Binding-site contacts:
Ligand atom C12 contacts residue PHE18 of chain 1.D at 4.0 Å (hydrophobic).
Ligand atom C12 contacts residue GLN225 of chain 1.B at 3.9 Å.
Ligand atom O1 contacts residue ARG28 of chain 1.C at 3.0 Å (salt-bridge).
Ligand atom O4 contacts residue GLN225 of chain 1.B at 3.4 Å (h-bond).
Ligand atom C12 contacts residue TRP86 of chain 1.C at 3.7 Å (hydrophobic).
Ligand atom C6 contacts residue LYS228 of chain 1.B at 3.7 Å.
Ligand atom C1 contacts residue THR205 of chain 1.B at 3.5 Å.
Ligand atom C6 contacts residue CYS204 of chain 1.B at 3.9 Å (hydrophobic).
Ligand atom C1 contacts residue PHE18 of chain 1.D at 3.7 Å (hydrophobic).
Ligand atom C11 contacts residue GLN225 of chain 1.B at 2.8 Å.
Ligand atom O1 contacts residue GLU29 of chain 1.C at 2.6 Å (salt-bridge).
Ligand atom C1 contacts residue GLU29 of chain 1.C at 3.9 Å.
Ligand atom C9 contacts residue THR205 of chain 1.B at 3.9 Å.
Ligand atom C2 contacts residue PHE18 of chain 1.D at 3.8 Å (hydrophobic).
Ligand atom C9 contacts residue GLU29 of chain 1.C at 3.7 Å.
Ligand atom C6 contacts residue TRP15 of chain 1.D at 3.8 Å (hydrophobic).
Ligand atom C1 contacts residue ARG28 of chain 1.C at 3.7 Å.
Ligand atom C5 contacts residue PHE18 of chain 1.D at 3.7 Å (hydrophobic).
Ligand atom N1 contacts residue LYS228 of chain 1.B at 3.7 Å.
Ligand atom C8 contacts residue HIS81 of chain 1.D at 3.9 Å.
Ligand atom O4 contacts residue LYS228 of chain 1.B at 3.1 Å (salt-bridge).
Ligand atom N1 contacts residue PHE18 of chain 1.D at 3.6 Å.
Ligand atom C7 contacts residue HIS81 of chain 1.D at 3.5 Å.
Ligand atom C10 contacts residue THR205 of chain 1.B at 3.7 Å.
Ligand atom C3 contacts residue PHE18 of chain 1.D at 3.9 Å (hydrophobic).
Ligand atom O4 contacts residue PHE18 of chain 1.D at 4.0 Å.
Ligand atom C10 contacts residue PHE18 of chain 1.D at 3.8 Å (hydrophobic).
Ligand atom C2 contacts residue ARG28 of chain 1.C at 3.9 Å.
Ligand atom C3 contacts residue PHE206 of chain 1.B at 3.8 Å (hydrophobic).
Ligand atom C11 contacts residue PHE206 of chain 1.B at 3.5 Å (hydrophobic).
Ligand atom O1 contacts residue ARG82 of chain 1.D at 3.9 Å.
Ligand atom O4 contacts residue TRP15 of chain 1.D at 2.6 Å (h-bond).
Ligand atom N1 contacts residue TRP15 of chain 1.D at 3.6 Å (h-bond).
Ligand atom C2 contacts residue PHE206 of chain 1.B at 3.9 Å (hydrophobic).
Ligand atom C13 contacts residue GLN225 of chain 1.B at 3.8 Å.
Ligand atom C3 contacts residue GLN225 of chain 1.B at 3.8 Å.
Ligand atom C15 contacts residue TRP15 of chain 1.D at 4.0 Å (hydrophobic).
Ligand atom C5 contacts residue LYS228 of chain 1.B at 4.0 Å.
Ligand atom O1 contacts residue THR205 of chain 1.B at 3.6 Å (h-bond).
Ligand atom C8 contacts residue HIS85 of chain 1.D at 4.0 Å.

Sequence of chain 1.C:
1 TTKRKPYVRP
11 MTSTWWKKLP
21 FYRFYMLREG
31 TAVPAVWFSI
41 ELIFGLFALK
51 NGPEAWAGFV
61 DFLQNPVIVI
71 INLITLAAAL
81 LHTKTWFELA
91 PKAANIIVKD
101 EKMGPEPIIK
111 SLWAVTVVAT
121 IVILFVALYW

Sequence of chain 1.B:
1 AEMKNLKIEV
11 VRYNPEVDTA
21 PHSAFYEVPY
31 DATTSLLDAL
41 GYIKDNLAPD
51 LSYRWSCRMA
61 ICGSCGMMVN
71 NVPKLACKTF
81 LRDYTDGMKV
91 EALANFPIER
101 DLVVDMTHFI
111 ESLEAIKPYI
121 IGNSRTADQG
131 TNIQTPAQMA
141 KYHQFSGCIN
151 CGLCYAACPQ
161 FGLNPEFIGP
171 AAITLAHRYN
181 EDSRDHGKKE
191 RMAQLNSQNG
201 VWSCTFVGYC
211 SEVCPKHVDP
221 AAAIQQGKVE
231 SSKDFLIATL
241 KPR

Sequence of chain 1.D:
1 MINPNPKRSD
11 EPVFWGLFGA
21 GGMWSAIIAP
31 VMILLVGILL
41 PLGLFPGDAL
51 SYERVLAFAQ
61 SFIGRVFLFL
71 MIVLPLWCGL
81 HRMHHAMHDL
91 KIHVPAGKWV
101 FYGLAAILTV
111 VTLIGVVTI

A protein and the small-molecule ligand that binds it are described below.
Small molecule (SMILES): CCCCCCCc1cc(O)c2ccccc2[n+]1[O-]